Binding-site contacts:
Ligand atom N6A contacts residue PRO136 of chain 2.C at 3.4 Å (h-bond).
Ligand atom O06 contacts residue GLY398 of chain 2.C at 2.9 Å (h-bond).
Ligand atom C04 contacts residue SER243 of chain 2.C at 3.0 Å.
Ligand atom C02 contacts residue LEU411 of chain 2.C at 3.5 Å (hydrophobic).
Ligand atom C01 contacts residue LYS70 of chain 2.C at 3.3 Å.
Ligand atom O05 contacts residue THR395 of chain 2.C at 2.9 Å (h-bond).
Ligand atom N6A contacts residue ALA135 of chain 2.C at 3.0 Å (h-bond).
Ligand atom O08 contacts residue LEU411 of chain 2.C at 3.4 Å.
Ligand atom O05 contacts residue ILE241 of chain 2.C at 3.6 Å.
Ligand atom C6P contacts residue THR112 of chain 2.C at 3.6 Å.
Ligand atom C8A contacts residue PRO138 of chain 2.C at 3.5 Å (hydrophobic).
Ligand atom O3A contacts residue HIS137 of chain 2.C at 3.2 Å (h-bond).
Ligand atom S1P contacts residue ASN113 of chain 2.C at 3.2 Å (h-bond).
Ligand atom N7A contacts residue HIS137 of chain 2.C at 3.4 Å.
Ligand atom C6A contacts residue ALA135 of chain 2.C at 3.5 Å (hydrophobic).
Ligand atom O06 contacts residue SER243 of chain 2.C at 2.8 Å (h-bond).
Ligand atom C5A contacts residue ARG194 of chain 2.C at 3.6 Å.
Ligand atom O9A contacts residue GLY193 of chain 2.C at 3.3 Å.
Ligand atom N6A contacts residue HIS137 of chain 2.C at 3.5 Å (h-bond).
Ligand atom C03 contacts residue CYS242 of chain 2.C at 3.4 Å (hydrophobic).
Ligand atom C2B contacts residue ARG194 of chain 2.C at 3.6 Å.
Ligand atom O06 contacts residue LEU411 of chain 2.C at 3.4 Å.
Ligand atom N4P contacts residue THR112 of chain 2.C at 3.1 Å (h-bond).
Ligand atom N6A contacts residue THR109 of chain 2.C at 3.0 Å (h-bond).
Ligand atom O05 contacts residue SER243 of chain 2.C at 3.5 Å (h-bond).
Ligand atom C6A contacts residue PRO136 of chain 2.C at 3.2 Å (hydrophobic).
Ligand atom N3A contacts residue ARG194 of chain 2.C at 3.3 Å (salt-bridge).
Ligand atom O9A contacts residue ARG194 of chain 2.C at 2.6 Å (salt-bridge).
Ligand atom C2A contacts residue ARG194 of chain 2.C at 3.6 Å.
Ligand atom O3B contacts residue ARG173 of chain 2.C at 3.1 Å (salt-bridge).
Ligand atom N1A contacts residue PRO136 of chain 2.C at 3.4 Å (h-bond).
Ligand atom N4P contacts residue PRO110 of chain 2.C at 3.5 Å.
Ligand atom N1A contacts residue ALA135 of chain 2.C at 3.3 Å (h-bond).
Ligand atom C01 contacts residue LEU411 of chain 2.C at 3.5 Å (hydrophobic).
Ligand atom C2P contacts residue CYS242 of chain 2.C at 3.2 Å (hydrophobic).
Ligand atom O08 contacts residue THR409 of chain 2.C at 2.9 Å (h-bond).
Ligand atom O2B contacts residue ARG173 of chain 2.C at 3.0 Å (salt-bridge).
Ligand atom C03 contacts residue ILE241 of chain 2.C at 3.2 Å (hydrophobic).
Ligand atom C03 contacts residue SER243 of chain 2.C at 3.4 Å.
Ligand atom C6P contacts residue PRO110 of chain 2.C at 3.5 Å (hydrophobic).

The protein below binds the small molecule below.
Small molecule (SMILES): C/C(=C\C(=O)O)C(=O)SCCNC(=O)CCNC(=O)[C@H](O)C(C)(C)COP(=O)(O)OP(=O)(O)OC[C@H]1O[C@@H](n2cnc3c(N)ncnc32)[C@H](O)[C@@H]1OP(=O)(O)O

Sequence of chain 2.C:
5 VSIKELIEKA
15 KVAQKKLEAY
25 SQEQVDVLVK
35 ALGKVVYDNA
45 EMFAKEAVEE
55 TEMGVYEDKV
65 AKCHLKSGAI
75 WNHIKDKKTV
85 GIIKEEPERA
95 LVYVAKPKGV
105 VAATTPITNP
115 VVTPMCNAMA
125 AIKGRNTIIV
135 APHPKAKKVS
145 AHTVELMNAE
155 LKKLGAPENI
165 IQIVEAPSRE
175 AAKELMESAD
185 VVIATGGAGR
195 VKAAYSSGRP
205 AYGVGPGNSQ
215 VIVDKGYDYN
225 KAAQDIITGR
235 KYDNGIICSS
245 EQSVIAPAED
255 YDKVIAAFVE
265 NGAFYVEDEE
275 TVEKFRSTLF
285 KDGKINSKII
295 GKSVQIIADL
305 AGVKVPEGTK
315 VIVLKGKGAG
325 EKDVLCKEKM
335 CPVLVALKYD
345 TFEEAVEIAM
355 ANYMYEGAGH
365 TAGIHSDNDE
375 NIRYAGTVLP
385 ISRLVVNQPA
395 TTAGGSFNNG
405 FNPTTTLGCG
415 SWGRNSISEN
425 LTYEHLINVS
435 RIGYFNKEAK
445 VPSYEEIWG